The protein below binds the small molecule below.
Small molecule (SMILES): COc1cccc2[nH]c(C(=O)N[C@@H](CC(C)C)C(=O)N[C@@H](C[C@@H]3CCNC3=O)C(=O)c3nc4ccccc4s3)cc12

Binding-site contacts:
Ligand atom N4 contacts residue LEU139 of chain 1.B at 3.5 Å.
Ligand atom C29 contacts residue HIS39 of chain 1.B at 3.6 Å.
Ligand atom C4 contacts residue GLU164 of chain 1.B at 3.5 Å.
Ligand atom C25 contacts residue THR23 of chain 1.B at 3.5 Å.
Ligand atom N1 contacts residue GLU164 of chain 1.B at 2.7 Å (salt-bridge).
Ligand atom N3 contacts residue HIS162 of chain 1.B at 2.8 Å (h-bond).
Ligand atom C22 contacts residue HIS39 of chain 1.B at 3.3 Å.
Ligand atom C13 contacts residue CYS143 of chain 1.B at 2.6 Å (hydrophobic).
Ligand atom C1 contacts residue ALA189 of chain 1.B at 3.5 Å (hydrophobic).
Ligand atom O5 contacts residue PHE138 of chain 1.B at 3.3 Å.
Ligand atom C2 contacts residue ALA189 of chain 1.B at 3.6 Å (hydrophobic).
Ligand atom C26 contacts residue HIS39 of chain 1.B at 3.2 Å.
Ligand atom C11 contacts residue HIS162 of chain 1.B at 3.4 Å.
Ligand atom O2 contacts residue GLU164 of chain 1.B at 2.9 Å (salt-bridge).
Ligand atom C27 contacts residue GLN187 of chain 1.B at 3.4 Å.
Ligand atom O2 contacts residue MET163 of chain 1.B at 3.3 Å.
Ligand atom N4 contacts residue GLU164 of chain 1.B at 3.4 Å (salt-bridge).
Ligand atom O1 contacts residue THR188 of chain 1.B at 3.5 Å (h-bond).
Ligand atom C17 contacts residue ASN140 of chain 1.B at 3.3 Å.
Ligand atom C5 contacts residue THR188 of chain 1.B at 3.6 Å.
Ligand atom C12 contacts residue HIS162 of chain 1.B at 3.6 Å.
Ligand atom C16 contacts residue ASN140 of chain 1.B at 3.5 Å.
Ligand atom C6 contacts residue THR188 of chain 1.B at 3.5 Å.
Ligand atom O4 contacts residue SER142 of chain 1.B at 3.6 Å (h-bond).
Ligand atom C18 contacts residue GLU164 of chain 1.B at 3.3 Å.
Ligand atom O5 contacts residue HIS161 of chain 1.B at 2.7 Å (h-bond).
Ligand atom O1 contacts residue GLN187 of chain 1.B at 3.3 Å (h-bond).
Ligand atom C19 contacts residue CYS143 of chain 1.B at 1.8 Å (hydrophobic).
Ligand atom C3 contacts residue PRO166 of chain 1.B at 3.6 Å (hydrophobic).
Ligand atom N4 contacts residue PHE138 of chain 1.B at 3.1 Å (h-bond).
Ligand atom S1 contacts residue CYS143 of chain 1.B at 3.0 Å (h-bond).
Ligand atom C9 contacts residue GLN187 of chain 1.B at 3.4 Å.
Ligand atom O4 contacts residue CYS143 of chain 1.B at 2.1 Å (h-bond).
Ligand atom N2 contacts residue GLN187 of chain 1.B at 3.0 Å (h-bond).
Ligand atom C14 contacts residue CYS143 of chain 1.B at 3.2 Å (hydrophobic).
Ligand atom C20 contacts residue CYS143 of chain 1.B at 2.5 Å (hydrophobic).
Ligand atom C8 contacts residue GLN187 of chain 1.B at 3.4 Å.
Ligand atom C29 contacts residue HIS162 of chain 1.B at 3.6 Å.
Ligand atom S1 contacts residue HIS39 of chain 1.B at 2.8 Å.
Ligand atom N3 contacts residue CYS143 of chain 1.B at 2.9 Å (h-bond).

Sequence of chain 1.B:
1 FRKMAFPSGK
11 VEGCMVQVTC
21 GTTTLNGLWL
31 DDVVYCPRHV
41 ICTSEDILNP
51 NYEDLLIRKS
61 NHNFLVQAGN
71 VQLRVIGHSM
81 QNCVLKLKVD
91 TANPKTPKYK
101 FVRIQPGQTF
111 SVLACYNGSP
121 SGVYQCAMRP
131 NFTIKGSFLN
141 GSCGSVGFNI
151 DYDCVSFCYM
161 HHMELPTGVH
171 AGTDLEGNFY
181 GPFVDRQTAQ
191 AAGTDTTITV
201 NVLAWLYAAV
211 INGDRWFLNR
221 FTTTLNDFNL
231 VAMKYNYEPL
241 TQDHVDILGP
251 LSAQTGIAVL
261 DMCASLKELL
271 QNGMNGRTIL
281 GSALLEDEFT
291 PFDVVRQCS